Binding-site contacts:
Ligand atom C12 contacts residue TYR188 of chain 1.A at 3.5 Å (hydrophobic).
Ligand atom C12 contacts residue TYR181 of chain 1.A at 3.7 Å (hydrophobic).
Ligand atom CL contacts residue LEU234 of chain 1.A at 3.9 Å.
Ligand atom C11 contacts residue TYR181 of chain 1.A at 4.0 Å (hydrophobic).
Ligand atom C11 contacts residue LEU100 of chain 1.A at 3.3 Å (hydrophobic).
Ligand atom O1 contacts residue VAL179 of chain 1.A at 4.0 Å.
Ligand atom C3 contacts residue HIS235 of chain 1.A at 3.8 Å.
Ligand atom C14 contacts residue LEU100 of chain 1.A at 3.5 Å (hydrophobic).
Ligand atom O1 contacts residue LEU100 of chain 1.A at 4.1 Å.
Ligand atom F1 contacts residue GLY190 of chain 1.A at 3.8 Å.
Ligand atom F3 contacts residue VAL179 of chain 1.A at 3.2 Å.
Ligand atom CL contacts residue VAL106 of chain 1.A at 3.6 Å.
Ligand atom F2 contacts residue TYR181 of chain 1.A at 3.9 Å.
Ligand atom CL contacts residue HIS235 of chain 1.A at 4.0 Å.
Ligand atom F3 contacts residue TYR188 of chain 1.A at 3.6 Å.
Ligand atom C10 contacts residue TYR188 of chain 1.A at 3.8 Å (hydrophobic).
Ligand atom N contacts residue LYS101 of chain 1.A at 2.6 Å (salt-bridge).
Ligand atom F2 contacts residue TYR188 of chain 1.A at 3.0 Å.
Ligand atom C8 contacts residue LEU100 of chain 1.A at 3.2 Å (hydrophobic).
Ligand atom C9 contacts residue LEU100 of chain 1.A at 3.8 Å (hydrophobic).
Ligand atom F3 contacts residue GLY190 of chain 1.A at 3.3 Å.
Ligand atom F1 contacts residue VAL189 of chain 1.A at 3.9 Å.
Ligand atom C3 contacts residue VAL106 of chain 1.A at 3.9 Å (hydrophobic).
Ligand atom C2 contacts residue TYR318 of chain 1.A at 4.0 Å (hydrophobic).
Ligand atom F1 contacts residue VAL106 of chain 1.A at 3.3 Å.
Ligand atom C2 contacts residue LYS101 of chain 1.A at 3.0 Å.
Ligand atom O2 contacts residue LEU100 of chain 1.A at 4.1 Å.
Ligand atom C5 contacts residue VAL106 of chain 1.A at 3.8 Å (hydrophobic).
Ligand atom C10 contacts residue TYR181 of chain 1.A at 3.2 Å (hydrophobic).
Ligand atom C9 contacts residue TYR188 of chain 1.A at 3.7 Å (hydrophobic).
Ligand atom F3 contacts residue VAL189 of chain 1.A at 3.9 Å.
Ligand atom C13 contacts residue TYR188 of chain 1.A at 3.9 Å (hydrophobic).
Ligand atom C3 contacts residue TYR318 of chain 1.A at 3.7 Å (hydrophobic).
Ligand atom C14 contacts residue LYS101 of chain 1.A at 3.6 Å.
Ligand atom N contacts residue LEU100 of chain 1.A at 4.0 Å.
Ligand atom C1 contacts residue LYS101 of chain 1.A at 3.2 Å.
Ligand atom C4 contacts residue VAL106 of chain 1.A at 3.8 Å (hydrophobic).
Ligand atom CL contacts residue PHE227 of chain 1.A at 3.7 Å.
Ligand atom O1 contacts residue LYS101 of chain 1.A at 3.3 Å (salt-bridge).
Ligand atom N contacts residue LYS103 of chain 1.A at 3.8 Å.

This protein binds this small molecule.
Small molecule (SMILES): O=C1Nc2ccc(Cl)cc2[C@@](C#CC2CC2)(C(F)(F)F)O1

Sequence of chain 1.B:
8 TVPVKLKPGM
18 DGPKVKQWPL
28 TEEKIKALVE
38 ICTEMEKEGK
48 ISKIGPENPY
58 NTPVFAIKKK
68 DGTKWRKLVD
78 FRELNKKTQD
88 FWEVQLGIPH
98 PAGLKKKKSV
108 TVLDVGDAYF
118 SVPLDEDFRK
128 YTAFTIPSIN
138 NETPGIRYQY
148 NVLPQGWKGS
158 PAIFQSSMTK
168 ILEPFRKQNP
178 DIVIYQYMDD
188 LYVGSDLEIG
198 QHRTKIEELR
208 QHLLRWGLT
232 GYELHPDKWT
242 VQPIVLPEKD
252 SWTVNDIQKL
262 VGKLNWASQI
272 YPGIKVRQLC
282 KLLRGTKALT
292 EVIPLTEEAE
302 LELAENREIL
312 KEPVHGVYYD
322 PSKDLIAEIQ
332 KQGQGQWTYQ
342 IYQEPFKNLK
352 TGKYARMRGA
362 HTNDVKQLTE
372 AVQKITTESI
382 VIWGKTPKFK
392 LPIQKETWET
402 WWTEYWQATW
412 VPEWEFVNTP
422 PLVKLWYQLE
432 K

Sequence of chain 1.A:
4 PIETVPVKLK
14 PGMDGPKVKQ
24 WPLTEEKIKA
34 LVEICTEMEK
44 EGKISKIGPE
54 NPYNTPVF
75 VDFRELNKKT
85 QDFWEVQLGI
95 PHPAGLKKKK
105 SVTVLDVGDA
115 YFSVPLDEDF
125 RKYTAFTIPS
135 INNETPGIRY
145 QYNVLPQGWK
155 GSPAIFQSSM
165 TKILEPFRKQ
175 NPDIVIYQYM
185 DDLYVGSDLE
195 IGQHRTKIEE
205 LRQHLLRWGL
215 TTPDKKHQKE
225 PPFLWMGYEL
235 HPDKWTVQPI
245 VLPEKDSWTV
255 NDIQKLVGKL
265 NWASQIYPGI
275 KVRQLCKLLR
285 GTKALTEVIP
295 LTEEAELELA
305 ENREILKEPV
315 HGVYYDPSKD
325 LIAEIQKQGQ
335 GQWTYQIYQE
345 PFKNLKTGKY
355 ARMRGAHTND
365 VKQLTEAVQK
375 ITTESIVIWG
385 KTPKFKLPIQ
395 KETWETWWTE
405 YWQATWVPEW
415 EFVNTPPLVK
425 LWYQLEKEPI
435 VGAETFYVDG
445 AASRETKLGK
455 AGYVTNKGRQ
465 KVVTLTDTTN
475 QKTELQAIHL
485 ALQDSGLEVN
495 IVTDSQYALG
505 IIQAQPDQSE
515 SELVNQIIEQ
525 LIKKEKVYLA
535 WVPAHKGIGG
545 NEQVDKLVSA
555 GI